Sequence of chain 1.A:
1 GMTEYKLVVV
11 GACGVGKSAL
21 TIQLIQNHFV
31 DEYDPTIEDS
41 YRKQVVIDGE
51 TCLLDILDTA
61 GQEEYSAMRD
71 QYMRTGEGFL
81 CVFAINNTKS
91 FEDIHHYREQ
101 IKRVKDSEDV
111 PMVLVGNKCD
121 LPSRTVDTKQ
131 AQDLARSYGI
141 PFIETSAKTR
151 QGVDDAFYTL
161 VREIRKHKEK

Binding-site contacts:
Ligand atom C12 contacts residue ALA60 of chain 1.A at 3.4 Å (hydrophobic).
Ligand atom C13 contacts residue CYS13 of chain 1.A at 3.2 Å (hydrophobic).
Ligand atom C9 contacts residue GLY14 of chain 1.A at 3.4 Å.
Ligand atom O6 contacts residue LYS17 of chain 1.A at 2.7 Å (salt-bridge).
Ligand atom O4 contacts residue GLY16 of chain 1.A at 3.2 Å (h-bond).
Ligand atom O9 contacts residue SER18 of chain 1.A at 3.2 Å (h-bond).
Ligand atom N1 contacts residue ASP120 of chain 1.A at 3.0 Å (salt-bridge).
Ligand atom O1 contacts residue PHE29 of chain 1.A at 3.4 Å.
Ligand atom O6 contacts residue CYS13 of chain 1.A at 3.4 Å.
Ligand atom C contacts residue LYS118 of chain 1.A at 3.5 Å.
Ligand atom O8 contacts residue SER18 of chain 1.A at 3.0 Å (h-bond).
Ligand atom C10 contacts residue PRO35 of chain 1.A at 3.5 Å (hydrophobic).
Ligand atom C11 contacts residue MG1 of chain 1.B at 2.5 Å.
Ligand atom N contacts residue ASP120 of chain 1.A at 2.8 Å (salt-bridge).
Ligand atom O5 contacts residue GLY14 of chain 1.A at 2.9 Å (h-bond).
Ligand atom O7 contacts residue LYS17 of chain 1.A at 2.7 Å (salt-bridge).
Ligand atom O contacts residue SER146 of chain 1.A at 3.4 Å.
Ligand atom O2 contacts residue ASP31 of chain 1.A at 2.8 Å (salt-bridge).
Ligand atom O9 contacts residue GLY16 of chain 1.A at 3.3 Å.
Ligand atom C4 contacts residue ALA19 of chain 1.A at 3.5 Å (hydrophobic).
Ligand atom C11 contacts residue PRO35 of chain 1.A at 3.2 Å (hydrophobic).
Ligand atom O7 contacts residue GLY16 of chain 1.A at 3.1 Å (h-bond).
Ligand atom C7 contacts residue ASP31 of chain 1.A at 3.4 Å.
Ligand atom O5 contacts residue MG1 of chain 1.B at 3.2 Å.
Ligand atom C12 contacts residue PRO35 of chain 1.A at 3.5 Å (hydrophobic).
Ligand atom O8 contacts residue MG1 of chain 1.B at 1.9 Å.
Ligand atom O contacts residue ALA147 of chain 1.A at 2.8 Å (h-bond).
Ligand atom O7 contacts residue VAL15 of chain 1.A at 3.4 Å (h-bond).
Ligand atom O11 contacts residue LYS118 of chain 1.A at 3.1 Å (salt-bridge).
Ligand atom O1 contacts residue VAL30 of chain 1.A at 3.0 Å (h-bond).
Ligand atom O contacts residue LYS118 of chain 1.A at 3.4 Å.
Ligand atom O contacts residue ASP120 of chain 1.A at 3.5 Å (salt-bridge).
Ligand atom C13 contacts residue ALA60 of chain 1.A at 3.2 Å (hydrophobic).
Ligand atom O9 contacts residue ALA19 of chain 1.A at 2.7 Å (h-bond).
Ligand atom P1 contacts residue MG1 of chain 1.B at 3.0 Å.
Ligand atom O1 contacts residue ASP31 of chain 1.A at 2.8 Å (salt-bridge).
Ligand atom C10 contacts residue MG1 of chain 1.B at 2.5 Å.
Ligand atom N5 contacts residue PRO35 of chain 1.A at 2.5 Å (h-bond).
Ligand atom N3 contacts residue ASN117 of chain 1.A at 3.1 Å (h-bond).
Ligand atom O contacts residue ASN117 of chain 1.A at 3.2 Å (h-bond).

This protein binds this small molecule.
Small molecule (SMILES): CC(=O)NCCOP(=O)(O)OP(=O)(O)OC[C@H]1O[C@@H](n2cnc3c(=O)[nH]c(N)nc32)[C@H](O)[C@@H]1O